Sequence of chain 2.C:
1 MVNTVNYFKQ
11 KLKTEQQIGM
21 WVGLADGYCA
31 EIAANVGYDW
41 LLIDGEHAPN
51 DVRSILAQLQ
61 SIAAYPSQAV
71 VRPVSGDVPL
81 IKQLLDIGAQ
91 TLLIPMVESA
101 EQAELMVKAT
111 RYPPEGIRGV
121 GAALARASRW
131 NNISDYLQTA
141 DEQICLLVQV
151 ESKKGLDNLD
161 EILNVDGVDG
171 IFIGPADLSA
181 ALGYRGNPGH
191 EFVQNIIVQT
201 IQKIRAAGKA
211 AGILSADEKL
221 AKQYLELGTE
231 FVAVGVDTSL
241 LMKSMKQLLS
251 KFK

Sequence of chain 2.A:
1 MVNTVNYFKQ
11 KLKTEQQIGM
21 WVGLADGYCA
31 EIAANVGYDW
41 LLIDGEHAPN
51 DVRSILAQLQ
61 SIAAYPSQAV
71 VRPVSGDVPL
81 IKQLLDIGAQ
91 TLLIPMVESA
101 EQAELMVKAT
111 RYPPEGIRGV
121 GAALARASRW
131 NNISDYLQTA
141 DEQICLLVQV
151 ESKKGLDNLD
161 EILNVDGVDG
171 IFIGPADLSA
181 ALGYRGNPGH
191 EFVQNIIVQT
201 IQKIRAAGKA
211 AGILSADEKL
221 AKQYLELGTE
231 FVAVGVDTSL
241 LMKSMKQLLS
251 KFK

Binding-site contacts:
Ligand atom O5 contacts residue GLU151 of chain 2.A at 3.0 Å (salt-bridge).
Ligand atom C6 contacts residue PRO175 of chain 2.A at 4.0 Å (hydrophobic).
Ligand atom O6B contacts residue ZN1 of chain 2.E at 2.3 Å.
Ligand atom O1B contacts residue LEU214 of chain 2.A at 3.9 Å.
Ligand atom C5 contacts residue ZN1 of chain 2.E at 2.6 Å.
Ligand atom O3 contacts residue GLY121 of chain 2.C at 4.0 Å.
Ligand atom C6 contacts residue GLU151 of chain 2.A at 3.9 Å.
Ligand atom C5 contacts residue ARG72 of chain 2.A at 3.4 Å.
Ligand atom C4 contacts residue ARG72 of chain 2.A at 3.2 Å.
Ligand atom C4 contacts residue ZN1 of chain 2.E at 3.6 Å.
Ligand atom C4 contacts residue TRP21 of chain 2.A at 4.2 Å (hydrophobic).
Ligand atom C1 contacts residue LEU214 of chain 2.A at 3.6 Å (hydrophobic).
Ligand atom C6 contacts residue ASP177 of chain 2.A at 4.0 Å.
Ligand atom O6A contacts residue ASP177 of chain 2.A at 4.2 Å.
Ligand atom O6B contacts residue PRO175 of chain 2.A at 4.1 Å.
Ligand atom C5 contacts residue GLN149 of chain 2.A at 3.9 Å.
Ligand atom O3 contacts residue ARG72 of chain 2.A at 3.6 Å (salt-bridge).
Ligand atom O6B contacts residue ASP177 of chain 2.A at 2.9 Å (salt-bridge).
Ligand atom O5 contacts residue GLY174 of chain 2.A at 3.7 Å.
Ligand atom O5 contacts residue ASP177 of chain 2.A at 4.2 Å.
Ligand atom C3 contacts residue ARG72 of chain 2.A at 4.1 Å.
Ligand atom C2 contacts residue LEU214 of chain 2.A at 4.0 Å (hydrophobic).
Ligand atom O5 contacts residue GLN149 of chain 2.A at 2.7 Å (h-bond).
Ligand atom O6A contacts residue ALA176 of chain 2.A at 3.1 Å (h-bond).
Ligand atom O6B contacts residue GLU151 of chain 2.A at 3.2 Å (salt-bridge).
Ligand atom C5 contacts residue GLU151 of chain 2.A at 3.9 Å.
Ligand atom O2 contacts residue LEU214 of chain 2.A at 3.5 Å.
Ligand atom O6A contacts residue ZN1 of chain 2.E at 4.2 Å.
Ligand atom O6A contacts residue PRO175 of chain 2.A at 3.2 Å (h-bond).
Ligand atom C6 contacts residue ZN1 of chain 2.E at 2.9 Å.
Ligand atom C6 contacts residue GLY174 of chain 2.A at 3.4 Å.
Ligand atom O6B contacts residue GLY174 of chain 2.A at 3.5 Å.
Ligand atom O6B contacts residue VAL120 of chain 2.C at 4.1 Å.
Ligand atom O5 contacts residue ARG72 of chain 2.A at 2.8 Å (salt-bridge).
Ligand atom O6B contacts residue ALA176 of chain 2.A at 3.5 Å.
Ligand atom O3 contacts residue LEU124 of chain 2.C at 3.4 Å.
Ligand atom O5 contacts residue ZN1 of chain 2.E at 2.1 Å.
Ligand atom C5 contacts residue GLY174 of chain 2.A at 3.9 Å.
Ligand atom C6 contacts residue ALA176 of chain 2.A at 3.6 Å (hydrophobic).
Ligand atom O6A contacts residue GLY174 of chain 2.A at 3.3 Å.

This small molecule binds to this protein.
Small molecule (SMILES): O=C(O)C(=O)C[C@H](O)[C@H](O)CO